Binding-site contacts:
Ligand atom C5 contacts residue ASN272 of chain 1.M at 3.8 Å.
Ligand atom N2 contacts residue ASN272 of chain 1.M at 2.9 Å (h-bond).
Ligand atom O5 contacts residue TYR118 of chain 1.N at 4.0 Å.
Ligand atom C5 contacts residue TYR118 of chain 1.N at 4.4 Å (hydrophobic).
Ligand atom C8 contacts residue THR273 of chain 1.M at 3.8 Å.
Ligand atom C2 contacts residue ASN272 of chain 1.M at 2.5 Å.
Ligand atom C7 contacts residue ASN272 of chain 1.M at 3.5 Å.
Ligand atom O7 contacts residue ASN272 of chain 1.M at 3.6 Å.
Ligand atom N2 contacts residue TYR50 of chain 1.O at 4.4 Å.
Ligand atom C8 contacts residue TYR50 of chain 1.O at 3.8 Å (hydrophobic).
Ligand atom C3 contacts residue ASN272 of chain 1.M at 3.9 Å.
Ligand atom C8 contacts residue SER54 of chain 1.O at 3.5 Å.
Ligand atom C4 contacts residue ASN272 of chain 1.M at 4.4 Å.
Ligand atom C1 contacts residue ASN272 of chain 1.M at 1.5 Å.
Ligand atom O5 contacts residue ASN272 of chain 1.M at 2.5 Å (h-bond).
Ligand atom C1 contacts residue TYR118 of chain 1.N at 3.8 Å (hydrophobic).
Ligand atom N2 contacts residue THR273 of chain 1.M at 3.9 Å.
Ligand atom C7 contacts residue THR273 of chain 1.M at 4.3 Å.

Sequence of chain 1.M:
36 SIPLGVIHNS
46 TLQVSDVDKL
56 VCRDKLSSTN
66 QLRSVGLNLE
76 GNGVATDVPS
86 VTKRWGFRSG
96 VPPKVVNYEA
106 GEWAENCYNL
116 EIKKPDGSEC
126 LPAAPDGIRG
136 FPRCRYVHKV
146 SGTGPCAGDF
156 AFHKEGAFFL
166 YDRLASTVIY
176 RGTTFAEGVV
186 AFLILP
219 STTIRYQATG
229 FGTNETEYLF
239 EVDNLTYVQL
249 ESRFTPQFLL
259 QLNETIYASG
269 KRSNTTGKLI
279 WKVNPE

A protein and the small-molecule ligand that binds it are described below.
Small molecule (SMILES): CC(=O)N[C@@H]1[C@@H](O)[C@H](O)[C@@H](CO)O[C@H]1O

Sequence of chain 1.O:
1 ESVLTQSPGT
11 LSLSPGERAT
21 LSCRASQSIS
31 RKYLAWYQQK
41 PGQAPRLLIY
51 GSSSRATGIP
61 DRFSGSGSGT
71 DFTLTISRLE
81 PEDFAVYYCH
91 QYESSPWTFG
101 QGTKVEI

Sequence of chain 1.N:
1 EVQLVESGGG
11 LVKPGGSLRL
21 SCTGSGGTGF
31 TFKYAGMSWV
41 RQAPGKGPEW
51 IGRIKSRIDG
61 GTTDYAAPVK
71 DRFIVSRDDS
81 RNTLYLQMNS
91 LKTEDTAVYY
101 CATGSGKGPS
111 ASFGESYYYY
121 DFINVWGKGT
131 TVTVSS